Sequence of chain 1.B:
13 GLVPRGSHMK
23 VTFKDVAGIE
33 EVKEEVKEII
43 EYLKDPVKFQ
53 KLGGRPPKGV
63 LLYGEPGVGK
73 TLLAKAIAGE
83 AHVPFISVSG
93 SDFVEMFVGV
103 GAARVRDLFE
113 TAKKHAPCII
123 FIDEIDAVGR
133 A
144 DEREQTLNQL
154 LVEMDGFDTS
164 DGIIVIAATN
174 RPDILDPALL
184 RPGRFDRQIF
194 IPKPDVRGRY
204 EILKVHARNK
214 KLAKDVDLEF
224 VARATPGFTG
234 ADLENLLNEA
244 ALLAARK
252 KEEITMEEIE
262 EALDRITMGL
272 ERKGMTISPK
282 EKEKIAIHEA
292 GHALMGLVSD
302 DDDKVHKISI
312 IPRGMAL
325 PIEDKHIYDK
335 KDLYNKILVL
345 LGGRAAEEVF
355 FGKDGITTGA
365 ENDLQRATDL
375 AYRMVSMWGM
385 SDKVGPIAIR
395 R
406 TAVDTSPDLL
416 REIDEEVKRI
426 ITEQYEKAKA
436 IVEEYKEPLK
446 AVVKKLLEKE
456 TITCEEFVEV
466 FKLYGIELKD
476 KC

Binding-site contacts:
Ligand atom C contacts residue HIS293 of chain 1.B at 4.0 Å.
Ligand atom CB contacts residue ASP367 of chain 1.B at 3.7 Å.
Ligand atom C contacts residue ALA1 of chain 1.J at 1.3 Å (hydrophobic).
Ligand atom N contacts residue ALA1 of chain 1.J at 3.7 Å.
Ligand atom C contacts residue ARG370 of chain 1.B at 3.9 Å.
Ligand atom N contacts residue VAL343 of chain 1.B at 4.5 Å.
Ligand atom O contacts residue ALA1 of chain 1.J at 2.3 Å (h-bond).
Ligand atom C contacts residue ASP367 of chain 1.B at 4.5 Å.
Ligand atom CA contacts residue ARG370 of chain 1.B at 3.8 Å.
Ligand atom CB contacts residue LEU344 of chain 1.B at 3.7 Å (hydrophobic).
Ligand atom CB contacts residue ARG370 of chain 1.B at 4.3 Å.
Ligand atom CA contacts residue ALA1 of chain 1.J at 2.4 Å (hydrophobic).
Ligand atom O contacts residue HIS293 of chain 1.B at 4.3 Å.
Ligand atom CB contacts residue VAL343 of chain 1.B at 4.0 Å (hydrophobic).
Ligand atom CB contacts residue HIS293 of chain 1.B at 3.4 Å.
Ligand atom C contacts residue ZN1 of chain 1.H at 4.5 Å.
Ligand atom CA contacts residue LEU344 of chain 1.B at 4.4 Å (hydrophobic).
Ligand atom CB contacts residue ALA1 of chain 1.J at 3.0 Å (hydrophobic).

The protein below binds the small molecule below.
Small molecule (SMILES): C[C@H](N)C(=O)O